Sequence of chain 3.A:
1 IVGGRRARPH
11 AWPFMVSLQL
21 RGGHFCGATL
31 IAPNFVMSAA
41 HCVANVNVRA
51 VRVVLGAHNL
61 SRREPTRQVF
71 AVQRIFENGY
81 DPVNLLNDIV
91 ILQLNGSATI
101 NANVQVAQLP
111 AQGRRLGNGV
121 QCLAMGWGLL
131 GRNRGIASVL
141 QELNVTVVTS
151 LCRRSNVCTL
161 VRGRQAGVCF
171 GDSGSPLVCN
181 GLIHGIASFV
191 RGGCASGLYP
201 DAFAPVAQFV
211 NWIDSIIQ

This protein binds this small molecule.
Small molecule (SMILES): CC(=O)N[C@H]1[C@H](O[C@H]2[C@H](O)[C@@H](NC(C)=O)CO[C@@H]2CO[C@@H]2O[C@@H](C)[C@@H](O)[C@@H](O)[C@@H]2O)O[C@H](CO)[C@@H](O[C@@H]2O[C@H](CO[C@H]3O[C@H](CO)[C@@H](O)[C@H](O)[C@@H]3O[C@@H]3O[C@H](CO)[C@@H](O[C@@H]4O[C@H](CO)[C@H](O)[C@H](O)[C@H]4O)[C@H](O)[C@H]3NC(C)=O)[C@@H](O)[C@H](O[C@H]3O[C@H](CO)[C@@H](O)[C@H](O)[C@@H]3O)[C@@H]2O)[C@@H]1O

Binding-site contacts:
Ligand atom C6 contacts residue VAL178 of chain 3.A at 3.6 Å (hydrophobic).
Ligand atom O7 contacts residue ASN144 of chain 3.A at 3.1 Å (h-bond).
Ligand atom O3 contacts residue CYS122 of chain 3.A at 3.9 Å.
Ligand atom C8 contacts residue TRP12 of chain 3.A at 4.2 Å (hydrophobic).
Ligand atom C3 contacts residue VAL178 of chain 3.A at 4.0 Å (hydrophobic).
Ligand atom O4 contacts residue VAL178 of chain 3.A at 3.9 Å.
Ligand atom C3 contacts residue ASN180 of chain 3.A at 3.7 Å.
Ligand atom O4 contacts residue CYS179 of chain 3.A at 3.6 Å.
Ligand atom O2 contacts residue GLN121 of chain 3.A at 4.0 Å.
Ligand atom C4 contacts residue CYS179 of chain 3.A at 4.2 Å (hydrophobic).
Ligand atom C7 contacts residue ASN144 of chain 3.A at 3.2 Å.
Ligand atom O7 contacts residue GLN121 of chain 3.A at 2.9 Å (h-bond).
Ligand atom O4 contacts residue GLY181 of chain 3.A at 2.9 Å (h-bond).
Ligand atom C3 contacts residue ASN144 of chain 3.A at 3.9 Å.
Ligand atom C6 contacts residue TRP12 of chain 3.A at 3.7 Å (hydrophobic).
Ligand atom C1 contacts residue ASN144 of chain 3.A at 1.5 Å.
Ligand atom O3 contacts residue ASN180 of chain 3.A at 2.6 Å (h-bond).
Ligand atom C7 contacts residue GLN121 of chain 3.A at 4.1 Å.
Ligand atom C4 contacts residue VAL178 of chain 3.A at 3.3 Å (hydrophobic).
Ligand atom C2 contacts residue ASN144 of chain 3.A at 2.5 Å.
Ligand atom O3 contacts residue GLN121 of chain 3.A at 2.8 Å (h-bond).
Ligand atom C4 contacts residue GLY181 of chain 3.A at 4.2 Å.
Ligand atom O5 contacts residue ARG5 of chain 3.A at 4.4 Å.
Ligand atom C3 contacts residue GLN121 of chain 3.A at 3.6 Å.
Ligand atom C5 contacts residue ASN144 of chain 3.A at 3.7 Å.
Ligand atom C8 contacts residue ASN144 of chain 3.A at 4.2 Å.
Ligand atom C5 contacts residue VAL178 of chain 3.A at 4.2 Å (hydrophobic).
Ligand atom C1 contacts residue ARG5 of chain 3.A at 4.2 Å.
Ligand atom C5 contacts residue LEU123 of chain 3.A at 4.1 Å (hydrophobic).
Ligand atom O5 contacts residue LEU123 of chain 3.A at 3.9 Å.
Ligand atom N2 contacts residue ASN144 of chain 3.A at 3.0 Å (h-bond).
Ligand atom O3 contacts residue CYS179 of chain 3.A at 3.5 Å.
Ligand atom O3 contacts residue VAL178 of chain 3.A at 4.1 Å.
Ligand atom O4 contacts residue ASN180 of chain 3.A at 2.8 Å (h-bond).
Ligand atom C2 contacts residue GLN121 of chain 3.A at 4.4 Å.
Ligand atom C4 contacts residue LEU123 of chain 3.A at 4.4 Å (hydrophobic).
Ligand atom O5 contacts residue ASN144 of chain 3.A at 2.4 Å (h-bond).
Ligand atom C4 contacts residue ASN180 of chain 3.A at 3.6 Å.
Ligand atom C4 contacts residue ASN144 of chain 3.A at 4.3 Å.
Ligand atom C3 contacts residue CYS122 of chain 3.A at 4.0 Å (hydrophobic).